Binding-site contacts:
Ligand atom O6 contacts residue THR156 of chain 59.E at 4.4 Å.
Ligand atom C2 contacts residue GLY150 of chain 59.E at 3.7 Å.
Ligand atom C6 contacts residue THR156 of chain 59.E at 3.9 Å.
Ligand atom O5 contacts residue THR156 of chain 59.E at 3.8 Å.
Ligand atom C5 contacts residue THR156 of chain 59.E at 3.8 Å.
Ligand atom C7 contacts residue ASN154 of chain 59.E at 3.7 Å.
Ligand atom O5 contacts residue ASN154 of chain 59.E at 2.3 Å (h-bond).
Ligand atom C7 contacts residue GLY150 of chain 59.E at 3.0 Å.
Ligand atom C1 contacts residue GLY150 of chain 59.E at 4.0 Å.
Ligand atom C6 contacts residue ASN157 of chain 59.E at 3.3 Å.
Ligand atom C8 contacts residue ASN157 of chain 59.E at 3.6 Å.
Ligand atom C2 contacts residue ASN154 of chain 59.E at 2.4 Å.
Ligand atom C5 contacts residue THR156 of chain 59.E at 3.8 Å.
Ligand atom O7 contacts residue ASN154 of chain 59.E at 4.2 Å.
Ligand atom N2 contacts residue ASN154 of chain 59.E at 2.9 Å (h-bond).
Ligand atom O5 contacts residue THR156 of chain 59.E at 3.8 Å.
Ligand atom C6 contacts residue THR156 of chain 59.E at 3.6 Å.
Ligand atom C5 contacts residue MET151 of chain 59.E at 3.9 Å (hydrophobic).
Ligand atom N2 contacts residue GLY150 of chain 59.E at 3.4 Å (h-bond).
Ligand atom O7 contacts residue HIS148 of chain 59.E at 3.6 Å (h-bond).
Ligand atom C2 contacts residue MET151 of chain 59.E at 4.2 Å (hydrophobic).
Ligand atom O7 contacts residue GLY150 of chain 59.E at 2.9 Å (h-bond).
Ligand atom O5 contacts residue MET151 of chain 59.E at 3.9 Å.
Ligand atom O4 contacts residue ASP161 of chain 59.E at 4.0 Å.
Ligand atom C1 contacts residue ASN154 of chain 59.E at 1.4 Å.
Ligand atom C4 contacts residue MET151 of chain 59.E at 3.9 Å (hydrophobic).
Ligand atom C4 contacts residue ASP161 of chain 59.E at 4.0 Å.
Ligand atom C6 contacts residue ASP161 of chain 59.E at 3.6 Å.
Ligand atom C8 contacts residue GLY150 of chain 59.E at 3.7 Å.
Ligand atom C1 contacts residue MET151 of chain 59.E at 4.2 Å (hydrophobic).
Ligand atom C5 contacts residue ASP161 of chain 59.E at 4.5 Å.
Ligand atom C1 contacts residue THR156 of chain 59.E at 4.0 Å.
Ligand atom C5 contacts residue ASN154 of chain 59.E at 3.6 Å.
Ligand atom O5 contacts residue ASN157 of chain 59.E at 4.0 Å.
Ligand atom C4 contacts residue ASN154 of chain 59.E at 4.2 Å.
Ligand atom O6 contacts residue MET151 of chain 59.E at 4.3 Å.
Ligand atom C3 contacts residue MET151 of chain 59.E at 4.0 Å (hydrophobic).
Ligand atom O6 contacts residue HIS148 of chain 59.E at 3.8 Å.
Ligand atom C3 contacts residue ASN154 of chain 59.E at 3.8 Å.

A protein and the small-molecule ligand that binds it are described below.
Small molecule (SMILES): CC(=O)N[C@H]1[C@H](O[C@H]2[C@H](O)[C@@H](NC(C)=O)CO[C@@H]2CO[C@@H]2O[C@@H](C)[C@@H](O)[C@@H](O)[C@@H]2O)O[C@H](CO)[C@@H](O)[C@@H]1O

Sequence of chain 59.E:
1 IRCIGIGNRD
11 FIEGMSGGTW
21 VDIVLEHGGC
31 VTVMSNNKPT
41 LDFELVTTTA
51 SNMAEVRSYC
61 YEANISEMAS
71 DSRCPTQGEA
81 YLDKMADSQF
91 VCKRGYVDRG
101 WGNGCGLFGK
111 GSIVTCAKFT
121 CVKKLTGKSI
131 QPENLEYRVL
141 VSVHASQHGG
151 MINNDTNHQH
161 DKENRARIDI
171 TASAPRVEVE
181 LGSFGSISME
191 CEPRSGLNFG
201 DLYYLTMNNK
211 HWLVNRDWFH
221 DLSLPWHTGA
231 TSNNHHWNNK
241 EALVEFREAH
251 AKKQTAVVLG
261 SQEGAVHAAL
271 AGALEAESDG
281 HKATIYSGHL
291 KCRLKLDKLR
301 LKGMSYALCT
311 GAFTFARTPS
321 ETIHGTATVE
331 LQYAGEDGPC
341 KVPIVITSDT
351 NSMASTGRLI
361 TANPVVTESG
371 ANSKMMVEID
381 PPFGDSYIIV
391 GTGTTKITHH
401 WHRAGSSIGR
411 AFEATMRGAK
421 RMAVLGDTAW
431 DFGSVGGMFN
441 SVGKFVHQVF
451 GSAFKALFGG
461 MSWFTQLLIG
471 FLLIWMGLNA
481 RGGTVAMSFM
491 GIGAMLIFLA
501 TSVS